Sequence of chain 1.A:
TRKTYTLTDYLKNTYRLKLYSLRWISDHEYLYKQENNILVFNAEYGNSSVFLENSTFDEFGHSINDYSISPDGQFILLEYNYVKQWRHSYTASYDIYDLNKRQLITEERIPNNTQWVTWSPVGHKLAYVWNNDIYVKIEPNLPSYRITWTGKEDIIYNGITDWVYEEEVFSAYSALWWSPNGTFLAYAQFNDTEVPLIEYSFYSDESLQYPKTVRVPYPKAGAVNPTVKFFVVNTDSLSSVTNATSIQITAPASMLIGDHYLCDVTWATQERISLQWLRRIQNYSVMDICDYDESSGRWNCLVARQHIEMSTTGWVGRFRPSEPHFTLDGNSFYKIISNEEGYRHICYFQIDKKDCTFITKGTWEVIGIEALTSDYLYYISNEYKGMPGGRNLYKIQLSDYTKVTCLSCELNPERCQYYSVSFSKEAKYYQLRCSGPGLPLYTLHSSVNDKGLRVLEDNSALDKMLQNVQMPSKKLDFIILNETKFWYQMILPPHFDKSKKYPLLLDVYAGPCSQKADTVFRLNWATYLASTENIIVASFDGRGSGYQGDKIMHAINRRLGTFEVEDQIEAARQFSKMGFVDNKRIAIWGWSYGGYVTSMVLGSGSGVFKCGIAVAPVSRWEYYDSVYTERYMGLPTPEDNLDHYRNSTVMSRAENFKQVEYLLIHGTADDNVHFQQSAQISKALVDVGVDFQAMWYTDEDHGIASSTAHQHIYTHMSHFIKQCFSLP

Binding-site contacts:
Ligand atom C1 contacts residue ASN42 of chain 1.A at 4.2 Å.
Ligand atom C3 contacts residue ASN47 of chain 1.A at 3.7 Å.
Ligand atom C7 contacts residue ASN42 of chain 1.A at 4.5 Å.
Ligand atom C5 contacts residue ASN47 of chain 1.A at 3.6 Å.
Ligand atom C7 contacts residue ASN47 of chain 1.A at 3.4 Å.
Ligand atom C8 contacts residue ASN47 of chain 1.A at 4.3 Å.
Ligand atom N2 contacts residue ASN47 of chain 1.A at 3.0 Å (h-bond).
Ligand atom C2 contacts residue ASN47 of chain 1.A at 2.3 Å.
Ligand atom C7 contacts residue SER48 of chain 1.A at 4.2 Å.
Ligand atom O7 contacts residue ASN47 of chain 1.A at 3.4 Å (h-bond).
Ligand atom C8 contacts residue PHE41 of chain 1.A at 4.4 Å (hydrophobic).
Ligand atom C8 contacts residue ASN42 of chain 1.A at 4.1 Å.
Ligand atom C8 contacts residue VAL40 of chain 1.A at 3.5 Å (hydrophobic).
Ligand atom C7 contacts residue GLU29 of chain 1.A at 4.3 Å.
Ligand atom O5 contacts residue ASN47 of chain 1.A at 2.4 Å (h-bond).
Ligand atom C7 contacts residue SER49 of chain 1.A at 3.8 Å.
Ligand atom C4 contacts residue ASN47 of chain 1.A at 3.9 Å.
Ligand atom N2 contacts residue GLU29 of chain 1.A at 4.2 Å.
Ligand atom O7 contacts residue SER49 of chain 1.A at 2.8 Å (h-bond).
Ligand atom C8 contacts residue SER48 of chain 1.A at 4.3 Å.
Ligand atom O7 contacts residue SER48 of chain 1.A at 3.4 Å (h-bond).
Ligand atom C8 contacts residue SER49 of chain 1.A at 4.2 Å.
Ligand atom C1 contacts residue ASN47 of chain 1.A at 1.4 Å.
Ligand atom N2 contacts residue ASN42 of chain 1.A at 3.9 Å.
Ligand atom C8 contacts residue GLU29 of chain 1.A at 3.3 Å.

The small molecule below binds the protein below.
Small molecule (SMILES): CC(=O)N[C@H]1[C@@H](O[C@H]2[C@H](O)[C@@H](NC(C)=O)CO[C@@H]2CO)O[C@H](CO)[C@@H](O)[C@@H]1O